A protein and the small-molecule ligand that binds it are described below.
Small molecule (SMILES): Cc1cc(CCCOc2c(C)cc(-c3coc(C)n3)cc2C)on1

Binding-site contacts:
Ligand atom CM6 contacts residue LEU181 of chain 4.A at 3.7 Å (hydrophobic).
Ligand atom O1B contacts residue ILE98 of chain 4.A at 2.9 Å.
Ligand atom CM2 contacts residue ILE236 of chain 4.A at 4.0 Å (hydrophobic).
Ligand atom C6B contacts residue ILE98 of chain 4.A at 3.6 Å (hydrophobic).
Ligand atom C2A contacts residue PHE179 of chain 4.A at 3.3 Å (hydrophobic).
Ligand atom O1 contacts residue LEU100 of chain 4.A at 4.0 Å.
Ligand atom C1B contacts residue LEU181 of chain 4.A at 3.8 Å (hydrophobic).
Ligand atom C2C contacts residue ILE98 of chain 4.A at 4.0 Å (hydrophobic).
Ligand atom C1A contacts residue PHE179 of chain 4.A at 3.5 Å (hydrophobic).
Ligand atom C6B contacts residue LEU181 of chain 4.A at 3.3 Å (hydrophobic).
Ligand atom O1 contacts residue MET214 of chain 4.A at 3.2 Å.
Ligand atom C2B contacts residue ILE98 of chain 4.A at 3.9 Å (hydrophobic).
Ligand atom N2 contacts residue LEU100 of chain 4.A at 3.8 Å.
Ligand atom C1C contacts residue MET214 of chain 4.A at 3.7 Å (hydrophobic).
Ligand atom C4A contacts residue PHE179 of chain 4.A at 3.3 Å (hydrophobic).
Ligand atom C2A contacts residue TYR144 of chain 4.A at 3.7 Å (hydrophobic).
Ligand atom N3A contacts residue PHE179 of chain 4.A at 3.0 Å.
Ligand atom C4A contacts residue TYR144 of chain 4.A at 3.8 Å (hydrophobic).
Ligand atom C1A contacts residue TYR144 of chain 4.A at 3.1 Å (hydrophobic).
Ligand atom C2B contacts residue ILE122 of chain 4.A at 3.9 Å (hydrophobic).
Ligand atom N2 contacts residue MET214 of chain 4.A at 3.8 Å.
Ligand atom CM4 contacts residue VAL168 of chain 4.A at 3.5 Å (hydrophobic).
Ligand atom C4B contacts residue PHE179 of chain 4.A at 3.9 Å (hydrophobic).
Ligand atom CM2 contacts residue ILE122 of chain 4.A at 3.7 Å (hydrophobic).
Ligand atom C4B contacts residue LEU181 of chain 4.A at 3.8 Å (hydrophobic).
Ligand atom CM3 contacts residue TYR190 of chain 4.A at 3.9 Å (hydrophobic).
Ligand atom O5A contacts residue TYR144 of chain 4.A at 3.1 Å.
Ligand atom C1B contacts residue ILE98 of chain 4.A at 3.6 Å (hydrophobic).
Ligand atom CM4 contacts residue PHE179 of chain 4.A at 3.9 Å (hydrophobic).
Ligand atom C5B contacts residue TYR144 of chain 4.A at 3.6 Å (hydrophobic).
Ligand atom O5A contacts residue ALA166 of chain 4.A at 3.9 Å.
Ligand atom CM6 contacts residue LEU184 of chain 4.A at 3.4 Å (hydrophobic).
Ligand atom C5 contacts residue MET214 of chain 4.A at 3.6 Å (hydrophobic).
Ligand atom N3A contacts residue LEU217 of chain 4.A at 3.4 Å.
Ligand atom CM4 contacts residue TYR142 of chain 4.A at 3.1 Å (hydrophobic).
Ligand atom C3 contacts residue LEU100 of chain 4.A at 3.9 Å (hydrophobic).
Ligand atom C5B contacts residue LEU181 of chain 4.A at 3.3 Å (hydrophobic).
Ligand atom O5A contacts residue PHE179 of chain 4.A at 3.7 Å.
Ligand atom C4 contacts residue TYR190 of chain 4.A at 3.8 Å (hydrophobic).
Ligand atom CM6 contacts residue TYR144 of chain 4.A at 3.7 Å (hydrophobic).

Sequence of chain 4.C:
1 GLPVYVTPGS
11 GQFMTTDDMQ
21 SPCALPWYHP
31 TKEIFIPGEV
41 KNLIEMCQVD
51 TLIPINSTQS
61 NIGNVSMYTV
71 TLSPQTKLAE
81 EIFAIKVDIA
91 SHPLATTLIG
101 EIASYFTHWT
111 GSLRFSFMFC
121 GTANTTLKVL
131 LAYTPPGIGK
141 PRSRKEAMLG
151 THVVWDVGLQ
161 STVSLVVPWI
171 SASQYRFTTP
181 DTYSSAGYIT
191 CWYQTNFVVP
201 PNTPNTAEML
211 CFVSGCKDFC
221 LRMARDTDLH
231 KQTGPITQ

Sequence of chain 4.A:
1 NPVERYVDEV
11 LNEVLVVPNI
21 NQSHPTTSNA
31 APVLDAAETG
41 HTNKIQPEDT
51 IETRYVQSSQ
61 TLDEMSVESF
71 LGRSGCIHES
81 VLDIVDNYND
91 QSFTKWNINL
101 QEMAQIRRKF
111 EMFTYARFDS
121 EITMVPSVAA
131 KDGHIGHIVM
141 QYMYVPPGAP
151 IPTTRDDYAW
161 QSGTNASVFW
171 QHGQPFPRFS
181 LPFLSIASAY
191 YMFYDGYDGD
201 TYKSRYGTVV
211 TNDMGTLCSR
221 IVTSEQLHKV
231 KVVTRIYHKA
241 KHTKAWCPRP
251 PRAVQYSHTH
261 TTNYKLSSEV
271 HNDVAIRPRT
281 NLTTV